This protein binds this small molecule.
Small molecule (SMILES): CCC[C@H](NC(=O)[C@H](CC(C)C)NC(=O)[C@@H](NC(=O)OCC(C)C)C1CCCCC1)C(=O)C(=O)NCC(=O)N[C@H](C(N)=O)c1ccccc1

Sequence of chain 1.A:
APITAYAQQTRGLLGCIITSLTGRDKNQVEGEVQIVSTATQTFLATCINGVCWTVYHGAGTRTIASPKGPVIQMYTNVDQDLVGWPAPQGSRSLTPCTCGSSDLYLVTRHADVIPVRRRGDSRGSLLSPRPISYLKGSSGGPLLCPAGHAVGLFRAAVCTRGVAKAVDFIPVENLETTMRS

Binding-site contacts:
Ligand atom C19 contacts residue ARG166 of chain 1.A at 3.6 Å.
Ligand atom C20 contacts residue HIS68 of chain 1.A at 3.7 Å.
Ligand atom C30 contacts residue ALA168 of chain 1.A at 3.5 Å (hydrophobic).
Ligand atom C42 contacts residue GLY148 of chain 1.A at 3.6 Å.
Ligand atom O33 contacts residue SER150 of chain 1.A at 2.8 Å (h-bond).
Ligand atom O48 contacts residue GLN52 of chain 1.A at 3.3 Å.
Ligand atom C23 contacts residue ARG166 of chain 1.A at 3.2 Å.
Ligand atom C35 contacts residue GLN52 of chain 1.A at 3.3 Å.
Ligand atom C23 contacts residue ALA167 of chain 1.A at 3.7 Å (hydrophobic).
Ligand atom O17 contacts residue ALA168 of chain 1.A at 2.8 Å (h-bond).
Ligand atom O17 contacts residue ALA167 of chain 1.A at 3.0 Å.
Ligand atom O31 contacts residue SER150 of chain 1.A at 2.3 Å (h-bond).
Ligand atom C6 contacts residue ARG134 of chain 1.A at 3.7 Å.
Ligand atom N34 contacts residue SER150 of chain 1.A at 3.5 Å (h-bond).
Ligand atom N26 contacts residue ARG166 of chain 1.A at 3.0 Å (salt-bridge).
Ligand atom C43 contacts residue LYS147 of chain 1.A at 3.7 Å.
Ligand atom C42 contacts residue THR53 of chain 1.A at 3.4 Å.
Ligand atom O48 contacts residue THR53 of chain 1.A at 2.9 Å (h-bond).
Ligand atom N39 contacts residue THR53 of chain 1.A at 3.0 Å (h-bond).
Ligand atom C14 contacts residue CYS170 of chain 1.A at 3.6 Å (hydrophobic).
Ligand atom C36 contacts residue THR53 of chain 1.A at 3.5 Å.
Ligand atom N8 contacts residue ALA168 of chain 1.A at 2.9 Å (h-bond).
Ligand atom O33 contacts residue SER149 of chain 1.A at 3.1 Å (h-bond).
Ligand atom C45 contacts residue LYS147 of chain 1.A at 3.5 Å.
Ligand atom C28 contacts residue PHE165 of chain 1.A at 3.7 Å (hydrophobic).
Ligand atom C35 contacts residue THR53 of chain 1.A at 3.0 Å.
Ligand atom C1 contacts residue ALA168 of chain 1.A at 3.7 Å (hydrophobic).
Ligand atom O33 contacts residue GLY148 of chain 1.A at 2.7 Å (h-bond).
Ligand atom C46 contacts residue LYS147 of chain 1.A at 3.6 Å.
Ligand atom C38 contacts residue SER150 of chain 1.A at 2.5 Å.
Ligand atom O3 contacts residue ALA168 of chain 1.A at 3.3 Å (h-bond).
Ligand atom O31 contacts residue HIS68 of chain 1.A at 2.6 Å (h-bond).
Ligand atom N26 contacts residue SER150 of chain 1.A at 3.0 Å (h-bond).
Ligand atom C28 contacts residue SER150 of chain 1.A at 2.9 Å.
Ligand atom N34 contacts residue GLN52 of chain 1.A at 3.6 Å (h-bond).
Ligand atom C27 contacts residue SER150 of chain 1.A at 2.4 Å.
Ligand atom C36 contacts residue GLY148 of chain 1.A at 3.5 Å.
Ligand atom C32 contacts residue SER150 of chain 1.A at 1.4 Å.
Ligand atom C7 contacts residue ARG134 of chain 1.A at 3.1 Å.
Ligand atom O37 contacts residue GLY148 of chain 1.A at 3.6 Å (h-bond).